Binding-site contacts:
Ligand atom C4 contacts residue ASN205 of chain 1.A at 4.2 Å.
Ligand atom C7 contacts residue ASN205 of chain 1.A at 3.2 Å.
Ligand atom O5 contacts residue LEU212 of chain 1.A at 4.0 Å.
Ligand atom O3 contacts residue GLN217 of chain 1.A at 3.3 Å (h-bond).
Ligand atom O6 contacts residue SER208 of chain 1.A at 4.0 Å.
Ligand atom C7 contacts residue ALA214 of chain 1.A at 4.1 Å (hydrophobic).
Ligand atom O7 contacts residue ALA214 of chain 1.A at 3.4 Å.
Ligand atom C3 contacts residue GLN217 of chain 1.A at 4.2 Å.
Ligand atom O7 contacts residue MET213 of chain 1.A at 4.2 Å.
Ligand atom C5 contacts residue ASN205 of chain 1.A at 3.6 Å.
Ligand atom C8 contacts residue GLN217 of chain 1.A at 3.3 Å.
Ligand atom O6 contacts residue TRP220 of chain 1.A at 4.1 Å.
Ligand atom O7 contacts residue ASN205 of chain 1.A at 3.2 Å (h-bond).
Ligand atom C6 contacts residue LEU210 of chain 1.A at 4.4 Å (hydrophobic).
Ligand atom O6 contacts residue LEU210 of chain 1.A at 3.9 Å.
Ligand atom C2 contacts residue GLN217 of chain 1.A at 4.0 Å.
Ligand atom O7 contacts residue VAL215 of chain 1.A at 2.8 Å (h-bond).
Ligand atom N2 contacts residue ASN205 of chain 1.A at 2.9 Å (h-bond).
Ligand atom C7 contacts residue GLN217 of chain 1.A at 3.1 Å.
Ligand atom C7 contacts residue VAL215 of chain 1.A at 3.8 Å (hydrophobic).
Ligand atom O7 contacts residue GLN217 of chain 1.A at 3.3 Å (h-bond).
Ligand atom C2 contacts residue ASN205 of chain 1.A at 2.4 Å.
Ligand atom C1 contacts residue SER208 of chain 1.A at 3.8 Å.
Ligand atom O6 contacts residue LEU212 of chain 1.A at 4.0 Å.
Ligand atom C8 contacts residue ALA214 of chain 1.A at 3.9 Å (hydrophobic).
Ligand atom N2 contacts residue GLN217 of chain 1.A at 3.4 Å (h-bond).
Ligand atom O5 contacts residue SER208 of chain 1.A at 3.2 Å (h-bond).
Ligand atom C5 contacts residue SER208 of chain 1.A at 3.8 Å.
Ligand atom C3 contacts residue ASN205 of chain 1.A at 3.8 Å.
Ligand atom O6 contacts residue GLN217 of chain 1.A at 3.8 Å.
Ligand atom C8 contacts residue VAL215 of chain 1.A at 3.5 Å (hydrophobic).
Ligand atom C8 contacts residue ASN205 of chain 1.A at 4.5 Å.
Ligand atom C6 contacts residue TRP220 of chain 1.A at 3.7 Å (hydrophobic).
Ligand atom O5 contacts residue ASN205 of chain 1.A at 2.4 Å (h-bond).
Ligand atom C1 contacts residue ASN205 of chain 1.A at 1.4 Å.
Ligand atom C6 contacts residue SER208 of chain 1.A at 3.5 Å.

A protein and the small-molecule ligand that binds it are described below.
Small molecule (SMILES): CC(=O)N[C@H]1[C@H](O[C@H]2[C@H](O)[C@@H](NC(C)=O)CO[C@@H]2CO)O[C@H](CO)[C@@H](O)[C@@H]1O

Sequence of chain 1.A:
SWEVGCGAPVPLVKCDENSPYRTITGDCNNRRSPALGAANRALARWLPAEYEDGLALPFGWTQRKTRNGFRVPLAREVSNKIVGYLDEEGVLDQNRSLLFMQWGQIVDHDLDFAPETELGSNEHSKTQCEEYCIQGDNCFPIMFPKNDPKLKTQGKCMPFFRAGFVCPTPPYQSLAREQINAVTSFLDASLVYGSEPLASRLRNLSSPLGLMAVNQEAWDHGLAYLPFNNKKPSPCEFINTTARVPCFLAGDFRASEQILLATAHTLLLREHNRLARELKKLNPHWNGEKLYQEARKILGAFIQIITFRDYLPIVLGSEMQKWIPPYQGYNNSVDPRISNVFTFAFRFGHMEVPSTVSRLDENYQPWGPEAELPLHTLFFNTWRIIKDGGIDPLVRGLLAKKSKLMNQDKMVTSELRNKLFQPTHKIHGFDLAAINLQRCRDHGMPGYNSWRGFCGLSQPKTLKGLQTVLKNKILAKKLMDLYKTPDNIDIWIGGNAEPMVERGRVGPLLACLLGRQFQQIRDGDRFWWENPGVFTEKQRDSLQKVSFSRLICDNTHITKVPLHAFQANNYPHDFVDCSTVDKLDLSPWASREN